Binding-site contacts:
Ligand atom O6 contacts residue GLU445 of chain 1.A at 2.6 Å (salt-bridge).
Ligand atom C3 contacts residue TRP438 of chain 1.A at 3.6 Å (hydrophobic).
Ligand atom C5 contacts residue TRP438 of chain 1.A at 3.7 Å (hydrophobic).
Ligand atom C5 contacts residue GLU391 of chain 1.A at 3.0 Å.
Ligand atom O3 contacts residue TRP446 of chain 1.A at 2.9 Å (h-bond).
Ligand atom C2 contacts residue GLN181 of chain 1.A at 3.8 Å.
Ligand atom C2 contacts residue HIS135 of chain 1.A at 3.9 Å.
Ligand atom F2 contacts residue GLN181 of chain 1.A at 3.9 Å.
Ligand atom O3 contacts residue TRP438 of chain 1.A at 3.7 Å.
Ligand atom O6 contacts residue TRP363 of chain 1.A at 3.7 Å.
Ligand atom C6 contacts residue PHE454 of chain 1.A at 3.5 Å (hydrophobic).
Ligand atom O5 contacts residue GOL1 of chain 1.H at 3.4 Å.
Ligand atom O5 contacts residue TYR320 of chain 1.A at 3.0 Å (h-bond).
Ligand atom O4 contacts residue TRP438 of chain 1.A at 3.1 Å.
Ligand atom C1 contacts residue GLN181 of chain 1.A at 3.7 Å.
Ligand atom O5 contacts residue GLU391 of chain 1.A at 2.4 Å (salt-bridge).
Ligand atom C3 contacts residue TRP446 of chain 1.A at 3.9 Å (hydrophobic).
Ligand atom C4 contacts residue GLN34 of chain 1.A at 4.0 Å.
Ligand atom F2 contacts residue ASN180 of chain 1.A at 3.0 Å.
Ligand atom C3 contacts residue GLN34 of chain 1.A at 3.7 Å.
Ligand atom C4 contacts residue TRP446 of chain 1.A at 3.8 Å (hydrophobic).
Ligand atom C1 contacts residue TYR320 of chain 1.A at 3.6 Å (hydrophobic).
Ligand atom C4 contacts residue TRP438 of chain 1.A at 3.8 Å (hydrophobic).
Ligand atom F2 contacts residue GLU391 of chain 1.A at 2.6 Å.
Ligand atom C4 contacts residue GLU391 of chain 1.A at 3.6 Å.
Ligand atom C2 contacts residue GLU391 of chain 1.A at 2.4 Å.
Ligand atom O4 contacts residue GLN34 of chain 1.A at 2.9 Å (h-bond).
Ligand atom C3 contacts residue GLU391 of chain 1.A at 2.9 Å.
Ligand atom O3 contacts residue GLN34 of chain 1.A at 2.6 Å (h-bond).
Ligand atom C4 contacts residue GLU445 of chain 1.A at 3.6 Å.
Ligand atom O4 contacts residue GLU445 of chain 1.A at 2.6 Å (salt-bridge).
Ligand atom C5 contacts residue TYR320 of chain 1.A at 3.2 Å (hydrophobic).
Ligand atom C1 contacts residue GOL1 of chain 1.H at 3.8 Å.
Ligand atom C3 contacts residue HIS135 of chain 1.A at 3.9 Å.
Ligand atom F2 contacts residue HIS135 of chain 1.A at 3.1 Å.
Ligand atom C6 contacts residue TYR320 of chain 1.A at 3.4 Å (hydrophobic).
Ligand atom C1 contacts residue GLU391 of chain 1.A at 1.5 Å.
Ligand atom C6 contacts residue GLU445 of chain 1.A at 3.4 Å.
Ligand atom O3 contacts residue HIS135 of chain 1.A at 2.9 Å (h-bond).
Ligand atom O4 contacts residue TRP446 of chain 1.A at 3.8 Å.

Sequence of chain 1.A:
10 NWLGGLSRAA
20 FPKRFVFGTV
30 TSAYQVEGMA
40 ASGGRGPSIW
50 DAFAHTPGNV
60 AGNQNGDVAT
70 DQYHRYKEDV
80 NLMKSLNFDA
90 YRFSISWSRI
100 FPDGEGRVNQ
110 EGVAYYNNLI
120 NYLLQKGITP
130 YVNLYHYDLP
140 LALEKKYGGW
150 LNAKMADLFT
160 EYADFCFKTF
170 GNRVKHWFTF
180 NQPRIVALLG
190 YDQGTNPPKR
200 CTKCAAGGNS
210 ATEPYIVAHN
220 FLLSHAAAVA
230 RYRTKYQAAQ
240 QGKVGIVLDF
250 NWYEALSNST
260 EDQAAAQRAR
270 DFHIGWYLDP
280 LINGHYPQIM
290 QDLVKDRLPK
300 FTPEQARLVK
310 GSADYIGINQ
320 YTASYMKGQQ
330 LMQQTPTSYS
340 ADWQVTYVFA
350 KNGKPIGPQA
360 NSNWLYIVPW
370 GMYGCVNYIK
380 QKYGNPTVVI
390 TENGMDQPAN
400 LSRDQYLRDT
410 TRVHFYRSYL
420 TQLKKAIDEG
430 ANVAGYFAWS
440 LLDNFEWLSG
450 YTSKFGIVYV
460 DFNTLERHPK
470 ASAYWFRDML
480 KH

The small molecule below binds the protein below.
Small molecule (SMILES): OC[C@H]1O[C@H](O)[C@H](F)[C@@H](O)[C@@H]1O